Sequence of chain 6.A:
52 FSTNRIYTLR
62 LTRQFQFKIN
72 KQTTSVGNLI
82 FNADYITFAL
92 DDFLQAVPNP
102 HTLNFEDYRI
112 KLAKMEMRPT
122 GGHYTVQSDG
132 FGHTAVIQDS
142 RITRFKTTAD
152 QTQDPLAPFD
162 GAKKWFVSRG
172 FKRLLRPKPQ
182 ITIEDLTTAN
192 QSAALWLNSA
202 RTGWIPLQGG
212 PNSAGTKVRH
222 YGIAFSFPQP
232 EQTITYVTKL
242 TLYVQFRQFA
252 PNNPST

Sequence of chain 10.C:
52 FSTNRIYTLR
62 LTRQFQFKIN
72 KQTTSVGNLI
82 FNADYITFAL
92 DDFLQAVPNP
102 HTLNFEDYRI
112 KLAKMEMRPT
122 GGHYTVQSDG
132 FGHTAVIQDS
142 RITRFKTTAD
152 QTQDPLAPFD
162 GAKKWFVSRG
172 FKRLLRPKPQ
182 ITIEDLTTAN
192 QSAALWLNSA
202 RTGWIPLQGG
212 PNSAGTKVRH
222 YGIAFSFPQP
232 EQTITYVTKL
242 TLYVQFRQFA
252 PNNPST

A small-molecule ligand and the protein it binds are described below.
Small molecule (SMILES): Cc1cn([C@H]2C[C@H](O)[C@@H](CO[P](=O)(O)O[C@H]3C[C@H](n4cnc5c(=O)[nH]c(N)nc54)O[C@@H]3CO[P](=O)(O)O[C@H]3C[C@H](n4ccc(N)nc4=O)O[C@@H]3COP(=O)=O)O2)c(=O)[nH]c1=O

Sequence of chain 6.C:
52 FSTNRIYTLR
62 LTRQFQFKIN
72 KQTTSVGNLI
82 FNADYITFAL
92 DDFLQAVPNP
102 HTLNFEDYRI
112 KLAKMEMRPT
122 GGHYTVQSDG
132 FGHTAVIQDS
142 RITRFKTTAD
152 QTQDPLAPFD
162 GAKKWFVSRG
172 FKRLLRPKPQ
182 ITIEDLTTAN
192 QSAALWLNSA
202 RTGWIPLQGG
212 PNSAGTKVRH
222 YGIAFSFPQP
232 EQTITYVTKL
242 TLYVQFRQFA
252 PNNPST

Binding-site contacts:
Ligand atom C8 contacts residue LYS115 of chain 6.A at 3.9 Å.
Ligand atom O4 contacts residue ARG56 of chain 10.C at 3.2 Å (salt-bridge).
Ligand atom N7 contacts residue LYS115 of chain 6.A at 2.8 Å (salt-bridge).
Ligand atom O3' contacts residue LYS112 of chain 6.A at 3.7 Å.
Ligand atom C7 contacts residue PHE52 of chain 10.C at 3.7 Å (hydrophobic).
Ligand atom OP1 contacts residue ALA163 of chain 6.C at 4.0 Å.
Ligand atom P contacts residue ARG61 of chain 6.A at 3.6 Å.
Ligand atom O6 contacts residue LEU175 of chain 6.A at 3.9 Å.
Ligand atom OP1 contacts residue ARG61 of chain 6.A at 3.9 Å.
Ligand atom C2' contacts residue LEU113 of chain 6.A at 4.0 Å (hydrophobic).
Ligand atom O6 contacts residue LYS115 of chain 6.A at 3.4 Å (salt-bridge).
Ligand atom N9 contacts residue LEU175 of chain 6.A at 3.7 Å.
Ligand atom C6 contacts residue LEU175 of chain 6.A at 3.6 Å (hydrophobic).
Ligand atom C4 contacts residue LEU175 of chain 6.A at 3.8 Å (hydrophobic).
Ligand atom P contacts residue LYS165 of chain 6.C at 4.0 Å.
Ligand atom C5 contacts residue LEU175 of chain 6.A at 3.8 Å (hydrophobic).
Ligand atom N7 contacts residue TYR244 of chain 6.A at 4.0 Å.
Ligand atom C8 contacts residue TYR244 of chain 6.A at 3.2 Å (hydrophobic).
Ligand atom O5' contacts residue TYR244 of chain 6.A at 3.8 Å.
Ligand atom C8 contacts residue LEU175 of chain 6.A at 3.8 Å (hydrophobic).
Ligand atom C5 contacts residue LYS115 of chain 6.A at 3.7 Å.
Ligand atom OP2 contacts residue LYS165 of chain 6.C at 3.1 Å (salt-bridge).
Ligand atom N3 contacts residue THR59 of chain 6.A at 3.3 Å (h-bond).
Ligand atom O2 contacts residue THR59 of chain 6.A at 3.3 Å (h-bond).
Ligand atom OP2 contacts residue TYR244 of chain 6.A at 3.0 Å (h-bond).
Ligand atom OP1 contacts residue PHE52 of chain 10.C at 3.1 Å (h-bond).
Ligand atom N1 contacts residue LEU175 of chain 6.A at 4.0 Å.
Ligand atom O6 contacts residue LYS173 of chain 6.A at 3.0 Å (salt-bridge).
Ligand atom N7 contacts residue LEU175 of chain 6.A at 3.9 Å.
Ligand atom C2 contacts residue THR59 of chain 6.A at 3.4 Å.
Ligand atom C2' contacts residue TYR244 of chain 6.A at 3.7 Å (hydrophobic).
Ligand atom OP2 contacts residue ARG61 of chain 6.A at 2.7 Å (salt-bridge).
Ligand atom OP1 contacts residue LYS164 of chain 6.C at 3.4 Å.
Ligand atom C2 contacts residue GLN246 of chain 6.A at 3.9 Å.
Ligand atom C6 contacts residue LYS173 of chain 6.A at 4.0 Å.
Ligand atom OP1 contacts residue LYS165 of chain 6.C at 2.8 Å (salt-bridge).
Ligand atom O2 contacts residue GLN246 of chain 6.A at 2.7 Å (h-bond).
Ligand atom C6 contacts residue LYS115 of chain 6.A at 3.9 Å.
Ligand atom O3' contacts residue ARG61 of chain 6.A at 3.9 Å.
Ligand atom C5 contacts residue LYS173 of chain 6.A at 3.7 Å.